Sequence of chain 1.O:
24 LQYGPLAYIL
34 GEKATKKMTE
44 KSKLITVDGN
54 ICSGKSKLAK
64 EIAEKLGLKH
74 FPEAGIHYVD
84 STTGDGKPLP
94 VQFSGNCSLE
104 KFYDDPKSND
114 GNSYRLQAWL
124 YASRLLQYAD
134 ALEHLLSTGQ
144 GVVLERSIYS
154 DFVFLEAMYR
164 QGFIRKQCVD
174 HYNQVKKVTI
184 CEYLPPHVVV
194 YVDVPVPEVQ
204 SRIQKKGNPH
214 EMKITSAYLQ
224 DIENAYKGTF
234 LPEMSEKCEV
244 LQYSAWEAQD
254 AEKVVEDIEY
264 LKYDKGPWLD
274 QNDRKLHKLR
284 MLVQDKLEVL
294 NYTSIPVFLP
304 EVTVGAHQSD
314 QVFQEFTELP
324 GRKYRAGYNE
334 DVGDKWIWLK

Binding-site contacts:
Ligand atom O1G contacts residue SER59 of chain 1.O at 2.2 Å (h-bond).
Ligand atom C6 contacts residue LEU123 of chain 1.O at 3.6 Å (hydrophobic).
Ligand atom C1' contacts residue TYR106 of chain 1.O at 3.7 Å (hydrophobic).
Ligand atom O3' contacts residue TYR106 of chain 1.O at 2.8 Å (h-bond).
Ligand atom O6 contacts residue GLN120 of chain 1.O at 3.6 Å (h-bond).
Ligand atom O2B contacts residue LYS209 of chain 1.O at 2.7 Å (salt-bridge).
Ligand atom PA contacts residue MG1 of chain 1.FC at 3.3 Å.
Ligand atom N1 contacts residue LEU123 of chain 1.O at 3.6 Å.
Ligand atom N7 contacts residue ARG127 of chain 1.O at 2.9 Å (salt-bridge).
Ligand atom O3' contacts residue GLU214 of chain 1.O at 3.7 Å.
Ligand atom O4' contacts residue LEU102 of chain 1.O at 3.5 Å.
Ligand atom O2G contacts residue SER56 of chain 1.O at 3.6 Å.
Ligand atom O3A contacts residue MG1 of chain 1.FC at 3.7 Å.
Ligand atom O1B contacts residue MG1 of chain 1.FC at 2.0 Å.
Ligand atom N3 contacts residue LEU102 of chain 1.O at 3.6 Å.
Ligand atom O2G contacts residue LYS58 of chain 1.O at 3.7 Å.
Ligand atom PG contacts residue SER59 of chain 1.O at 3.5 Å.
Ligand atom O2A contacts residue LYS58 of chain 1.O at 3.4 Å (salt-bridge).
Ligand atom O6 contacts residue ARG127 of chain 1.O at 3.2 Å (salt-bridge).
Ligand atom O3A contacts residue CYS55 of chain 1.O at 3.6 Å.
Ligand atom O3G contacts residue LYS58 of chain 1.O at 3.4 Å (salt-bridge).
Ligand atom N1 contacts residue PHE157 of chain 1.O at 3.4 Å.
Ligand atom O1A contacts residue MG1 of chain 1.FC at 2.1 Å.
Ligand atom N2 contacts residue PHE105 of chain 1.O at 3.2 Å.
Ligand atom O1A contacts residue GLU76 of chain 1.O at 2.9 Å (salt-bridge).
Ligand atom O6 contacts residue PHE157 of chain 1.O at 3.0 Å.
Ligand atom O3B contacts residue CYS55 of chain 1.O at 3.6 Å.
Ligand atom O2A contacts residue ARG149 of chain 1.O at 2.7 Å (salt-bridge).
Ligand atom O1G contacts residue MG1 of chain 1.FC at 2.9 Å.
Ligand atom O5' contacts residue GLU76 of chain 1.O at 3.6 Å.
Ligand atom O2G contacts residue GLY57 of chain 1.O at 2.6 Å (h-bond).
Ligand atom C3' contacts residue TYR106 of chain 1.O at 3.6 Å (hydrophobic).
Ligand atom C5 contacts residue ARG127 of chain 1.O at 3.6 Å.
Ligand atom C5 contacts residue PHE157 of chain 1.O at 3.6 Å (hydrophobic).
Ligand atom N2 contacts residue MET161 of chain 1.O at 3.2 Å.
Ligand atom N1 contacts residue GLN120 of chain 1.O at 3.1 Å (h-bond).
Ligand atom C2' contacts residue TYR106 of chain 1.O at 3.2 Å (hydrophobic).
Ligand atom C6 contacts residue PHE157 of chain 1.O at 3.2 Å (hydrophobic).
Ligand atom PB contacts residue MG1 of chain 1.FC at 3.2 Å.
Ligand atom O3G contacts residue CYS55 of chain 1.O at 3.7 Å.

A small-molecule ligand and the protein it binds are described below.
Small molecule (SMILES): Nc1nc2c(ncn2[C@H]2C[C@H](O)[C@@H](CO[P](=O)(O)O[P](=O)(O)OP(=O)(O)O)O2)c(=O)[nH]1